Sequence of chain 2.A:
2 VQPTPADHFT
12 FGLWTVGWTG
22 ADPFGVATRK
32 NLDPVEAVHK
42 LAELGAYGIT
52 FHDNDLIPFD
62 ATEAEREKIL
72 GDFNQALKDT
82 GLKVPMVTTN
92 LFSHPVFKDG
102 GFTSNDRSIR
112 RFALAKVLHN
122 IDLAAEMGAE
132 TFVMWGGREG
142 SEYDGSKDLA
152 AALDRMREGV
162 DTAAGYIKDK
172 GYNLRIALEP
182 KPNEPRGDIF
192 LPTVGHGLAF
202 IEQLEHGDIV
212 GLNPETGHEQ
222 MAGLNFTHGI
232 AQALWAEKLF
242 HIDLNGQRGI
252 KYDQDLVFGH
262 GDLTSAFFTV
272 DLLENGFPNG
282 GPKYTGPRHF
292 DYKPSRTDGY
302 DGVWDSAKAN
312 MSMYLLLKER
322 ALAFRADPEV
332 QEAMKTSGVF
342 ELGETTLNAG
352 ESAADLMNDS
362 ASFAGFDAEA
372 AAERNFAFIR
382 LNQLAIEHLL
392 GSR

Sequence of chain 1.B:
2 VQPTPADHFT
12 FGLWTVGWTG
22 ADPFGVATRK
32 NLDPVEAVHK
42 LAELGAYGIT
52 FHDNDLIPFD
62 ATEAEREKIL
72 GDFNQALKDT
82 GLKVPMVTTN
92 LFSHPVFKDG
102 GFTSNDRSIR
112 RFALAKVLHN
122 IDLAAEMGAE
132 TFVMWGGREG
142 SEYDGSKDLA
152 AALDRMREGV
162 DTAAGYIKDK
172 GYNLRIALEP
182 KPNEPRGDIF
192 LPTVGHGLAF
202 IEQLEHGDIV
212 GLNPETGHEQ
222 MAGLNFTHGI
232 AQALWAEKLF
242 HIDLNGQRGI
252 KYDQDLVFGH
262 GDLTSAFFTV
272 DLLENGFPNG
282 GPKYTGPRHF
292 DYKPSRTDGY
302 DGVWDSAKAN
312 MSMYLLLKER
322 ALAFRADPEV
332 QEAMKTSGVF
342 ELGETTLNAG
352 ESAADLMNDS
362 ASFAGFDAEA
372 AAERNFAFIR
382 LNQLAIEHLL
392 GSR

Binding-site contacts:
Ligand atom C3 contacts residue GLU180 of chain 1.B at 3.8 Å.
Ligand atom C4 contacts residue TRP136 of chain 1.B at 3.8 Å (hydrophobic).
Ligand atom C2 contacts residue AL1 of chain 1.H at 2.9 Å.
Ligand atom O1 contacts residue HIS219 of chain 1.B at 3.0 Å (h-bond).
Ligand atom O2 contacts residue AL1 of chain 1.H at 1.9 Å.
Ligand atom O1 contacts residue PHE25 of chain 2.A at 3.8 Å.
Ligand atom O5 contacts residue HIS53 of chain 1.B at 2.8 Å (h-bond).
Ligand atom C4 contacts residue GLU180 of chain 1.B at 3.0 Å.
Ligand atom O4 contacts residue ASP244 of chain 1.B at 2.6 Å (salt-bridge).
Ligand atom C3 contacts residue ASP292 of chain 1.B at 3.7 Å.
Ligand atom O4 contacts residue GLU180 of chain 1.B at 2.7 Å (salt-bridge).
Ligand atom O2 contacts residue GLU216 of chain 1.B at 2.6 Å (salt-bridge).
Ligand atom O1 contacts residue ASP254 of chain 1.B at 3.6 Å.
Ligand atom O4 contacts residue AL1 of chain 1.H at 2.0 Å.
Ligand atom C3 contacts residue AL1 of chain 1.H at 3.2 Å.
Ligand atom O1 contacts residue MG1 of chain 1.G at 2.6 Å.
Ligand atom C2 contacts residue HIS219 of chain 1.B at 3.8 Å.
Ligand atom O1 contacts residue TRP136 of chain 1.B at 3.6 Å.
Ligand atom C2 contacts residue GLU180 of chain 1.B at 3.2 Å.
Ligand atom C3 contacts residue TRP136 of chain 1.B at 3.7 Å (hydrophobic).
Ligand atom C5 contacts residue HIS53 of chain 1.B at 3.3 Å.
Ligand atom C4 contacts residue AL1 of chain 1.H at 3.0 Å.
Ligand atom O3 contacts residue ASP292 of chain 1.B at 3.4 Å (salt-bridge).
Ligand atom C2 contacts residue TRP136 of chain 1.B at 3.8 Å (hydrophobic).
Ligand atom O2 contacts residue ASP244 of chain 1.B at 3.8 Å.
Ligand atom O2 contacts residue HIS219 of chain 1.B at 3.4 Å (h-bond).
Ligand atom C4 contacts residue ASP292 of chain 1.B at 3.7 Å.
Ligand atom O4 contacts residue ASP292 of chain 1.B at 2.7 Å (salt-bridge).
Ligand atom O4 contacts residue GLU216 of chain 1.B at 3.8 Å.
Ligand atom O2 contacts residue GLU180 of chain 1.B at 2.8 Å (salt-bridge).
Ligand atom C2 contacts residue MG1 of chain 1.G at 3.7 Å.
Ligand atom C1 contacts residue TRP136 of chain 1.B at 3.9 Å (hydrophobic).
Ligand atom O3 contacts residue AL1 of chain 1.H at 3.7 Å.
Ligand atom O5 contacts residue TRP136 of chain 1.B at 3.5 Å.
Ligand atom O1 contacts residue LYS182 of chain 1.B at 3.1 Å (salt-bridge).
Ligand atom C2 contacts residue ASP292 of chain 1.B at 3.6 Å.
Ligand atom C1 contacts residue MG1 of chain 1.G at 3.2 Å.
Ligand atom O3 contacts residue TRP15 of chain 1.B at 3.6 Å.
Ligand atom O2 contacts residue ASP292 of chain 1.B at 2.5 Å (salt-bridge).
Ligand atom O2 contacts residue MG1 of chain 1.G at 3.0 Å.

A protein and the small-molecule ligand that binds it are described below.
Small molecule (SMILES): OC[C@@H](O)C(O)[C@@H](O)CO